Sequence of chain 1.A:
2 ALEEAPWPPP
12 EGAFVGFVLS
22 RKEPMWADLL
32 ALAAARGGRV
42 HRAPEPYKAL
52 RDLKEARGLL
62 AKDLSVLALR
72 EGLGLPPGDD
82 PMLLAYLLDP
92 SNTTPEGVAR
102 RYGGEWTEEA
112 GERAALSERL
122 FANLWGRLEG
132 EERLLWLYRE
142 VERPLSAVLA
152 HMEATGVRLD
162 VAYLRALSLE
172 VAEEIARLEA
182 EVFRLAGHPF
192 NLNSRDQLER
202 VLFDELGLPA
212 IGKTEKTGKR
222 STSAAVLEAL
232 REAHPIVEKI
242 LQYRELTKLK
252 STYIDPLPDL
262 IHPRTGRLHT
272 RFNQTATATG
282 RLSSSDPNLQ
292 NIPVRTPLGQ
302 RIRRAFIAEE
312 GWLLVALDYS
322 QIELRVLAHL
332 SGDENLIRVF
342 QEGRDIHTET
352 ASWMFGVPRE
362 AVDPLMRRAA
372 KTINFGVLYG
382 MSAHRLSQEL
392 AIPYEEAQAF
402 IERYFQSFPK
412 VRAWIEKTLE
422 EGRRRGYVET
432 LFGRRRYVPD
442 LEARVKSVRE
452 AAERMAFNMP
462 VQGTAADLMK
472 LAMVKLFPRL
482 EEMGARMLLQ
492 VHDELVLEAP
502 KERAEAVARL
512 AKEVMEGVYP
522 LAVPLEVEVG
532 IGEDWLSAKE

A small-molecule ligand and the protein it binds are described below.
Small molecule (SMILES): Nc1nc2c(ncn2[C@H]2C[C@H](O)[C@@H](CO[P](=O)(O)N[P](=O)(O)OP(=O)(O)O)O2)c(=O)[nH]1

Binding-site contacts:
Ligand atom O1G contacts residue GLN322 of chain 1.A at 3.0 Å (h-bond).
Ligand atom O1B contacts residue TYR320 of chain 1.A at 3.3 Å (h-bond).
Ligand atom C2' contacts residue GLU324 of chain 1.A at 3.4 Å.
Ligand atom O1A contacts residue MN1 of chain 1.G at 2.3 Å.
Ligand atom O4' contacts residue ARG282 of chain 1.A at 3.2 Å (salt-bridge).
Ligand atom PA contacts residue MN1 of chain 1.G at 3.5 Å.
Ligand atom PG contacts residue GLN322 of chain 1.A at 3.6 Å.
Ligand atom N3A contacts residue MN1 of chain 1.G at 3.6 Å.
Ligand atom O3' contacts residue GLU324 of chain 1.A at 3.1 Å (salt-bridge).
Ligand atom O3G contacts residue TYR320 of chain 1.A at 3.0 Å (h-bond).
Ligand atom C3' contacts residue PHE376 of chain 1.A at 3.5 Å (hydrophobic).
Ligand atom O1A contacts residue MN1 of chain 1.F at 2.2 Å.
Ligand atom O3G contacts residue MN1 of chain 1.G at 2.1 Å.
Ligand atom PG contacts residue MN1 of chain 1.G at 3.5 Å.
Ligand atom O1A contacts residue ASP319 of chain 1.A at 3.4 Å (salt-bridge).
Ligand atom O1B contacts residue ILE323 of chain 1.A at 3.2 Å (h-bond).
Ligand atom O2G contacts residue ARG368 of chain 1.A at 2.7 Å (salt-bridge).
Ligand atom C1' contacts residue GLU324 of chain 1.A at 3.5 Å.
Ligand atom O3' contacts residue ILE323 of chain 1.A at 3.3 Å.
Ligand atom O2B contacts residue GLN322 of chain 1.A at 3.5 Å.
Ligand atom O2A contacts residue ARG369 of chain 1.A at 3.2 Å (salt-bridge).
Ligand atom O1B contacts residue MN1 of chain 1.G at 2.3 Å.
Ligand atom O1B contacts residue ASP494 of chain 1.A at 3.2 Å (salt-bridge).
Ligand atom O3B contacts residue HIS348 of chain 1.A at 3.4 Å.
Ligand atom O3G contacts residue ASP319 of chain 1.A at 2.8 Å (salt-bridge).
Ligand atom C5' contacts residue ASP494 of chain 1.A at 3.5 Å.
Ligand atom O3' contacts residue PHE376 of chain 1.A at 3.1 Å.
Ligand atom O1B contacts residue GLN322 of chain 1.A at 3.4 Å (h-bond).
Ligand atom O1A contacts residue ASP494 of chain 1.A at 3.0 Å (salt-bridge).
Ligand atom PA contacts residue MN1 of chain 1.F at 3.4 Å.
Ligand atom O2B contacts residue PHE376 of chain 1.A at 3.2 Å.
Ligand atom O3B contacts residue GLN322 of chain 1.A at 3.4 Å (h-bond).
Ligand atom O2B contacts residue HIS348 of chain 1.A at 2.9 Å (h-bond).
Ligand atom C2' contacts residue PHE376 of chain 1.A at 3.5 Å (hydrophobic).
Ligand atom C8 contacts residue LYS372 of chain 1.A at 3.6 Å.
Ligand atom N7 contacts residue LYS372 of chain 1.A at 2.8 Å (salt-bridge).
Ligand atom O1G contacts residue ARG368 of chain 1.A at 2.9 Å (salt-bridge).
Ligand atom N2 contacts residue TYR380 of chain 1.A at 3.3 Å.
Ligand atom O1G contacts residue SER321 of chain 1.A at 3.5 Å.
Ligand atom PB contacts residue MN1 of chain 1.G at 3.2 Å.